Binding-site contacts:
Ligand atom C6 contacts residue ILE69 of chain 1.A at 3.4 Å (hydrophobic).
Ligand atom C15 contacts residue ILE69 of chain 1.A at 4.0 Å (hydrophobic).
Ligand atom C12 contacts residue TYR68 of chain 1.A at 3.2 Å (hydrophobic).
Ligand atom C9 contacts residue ALA204 of chain 1.A at 3.8 Å (hydrophobic).
Ligand atom C16 contacts residue MET16 of chain 1.A at 3.9 Å (hydrophobic).
Ligand atom C6 contacts residue LYS70 of chain 1.A at 4.0 Å.
Ligand atom C14 contacts residue TYR68 of chain 1.A at 4.0 Å (hydrophobic).
Ligand atom C18 contacts residue PRO12 of chain 1.A at 3.9 Å (hydrophobic).
Ligand atom N4 contacts residue SER15 of chain 1.A at 3.0 Å (h-bond).
Ligand atom O10 contacts residue SER203 of chain 1.A at 3.7 Å.
Ligand atom C16 contacts residue SER13 of chain 1.A at 3.7 Å.
Ligand atom O10 contacts residue LYS70 of chain 1.A at 2.9 Å (salt-bridge).
Ligand atom C16 contacts residue SER15 of chain 1.A at 3.7 Å.
Ligand atom O8 contacts residue SER15 of chain 1.A at 2.2 Å (h-bond).
Ligand atom C5 contacts residue ILE69 of chain 1.A at 3.9 Å (hydrophobic).
Ligand atom C12 contacts residue ALA204 of chain 1.A at 3.4 Å (hydrophobic).
Ligand atom N4 contacts residue LYS70 of chain 1.A at 2.8 Å (salt-bridge).
Ligand atom C13 contacts residue TYR68 of chain 1.A at 3.9 Å (hydrophobic).
Ligand atom O19 contacts residue PRO12 of chain 1.A at 3.9 Å.
Ligand atom C20 contacts residue PRO12 of chain 1.A at 2.9 Å (hydrophobic).
Ligand atom C9 contacts residue LYS70 of chain 1.A at 3.5 Å.
Ligand atom C16 contacts residue ILE69 of chain 1.A at 3.9 Å (hydrophobic).
Ligand atom O10 contacts residue ALA204 of chain 1.A at 2.7 Å (h-bond).
Ligand atom O17 contacts residue ILE69 of chain 1.A at 3.6 Å (h-bond).
Ligand atom S1 contacts residue SER13 of chain 1.A at 3.9 Å.
Ligand atom C18 contacts residue ILE69 of chain 1.A at 3.9 Å (hydrophobic).
Ligand atom C7 contacts residue SER15 of chain 1.A at 1.3 Å.
Ligand atom C6 contacts residue SER15 of chain 1.A at 2.5 Å.
Ligand atom C3 contacts residue SER15 of chain 1.A at 3.7 Å.
Ligand atom O19 contacts residue ILE69 of chain 1.A at 3.2 Å.
Ligand atom C20 contacts residue ILE11 of chain 1.A at 3.4 Å (hydrophobic).
Ligand atom C3 contacts residue LYS70 of chain 1.A at 3.6 Å.
Ligand atom O8 contacts residue SER13 of chain 1.A at 3.0 Å.
Ligand atom O19 contacts residue GLN10 of chain 1.A at 3.8 Å.
Ligand atom N4 contacts residue TYR68 of chain 1.A at 4.0 Å.
Ligand atom C5 contacts residue SER15 of chain 1.A at 3.5 Å.
Ligand atom C5 contacts residue LYS70 of chain 1.A at 4.0 Å.
Ligand atom C20 contacts residue SER13 of chain 1.A at 3.4 Å.
Ligand atom C15 contacts residue SER15 of chain 1.A at 3.5 Å.
Ligand atom C7 contacts residue LYS70 of chain 1.A at 3.6 Å.

A protein and the small-molecule ligand that binds it are described below.
Small molecule (SMILES): C=CCOC(=O)C1=CS[C@@H]([C@H](C=O)[C@@H](C)OC(C)=O)N1

Sequence of chain 1.A:
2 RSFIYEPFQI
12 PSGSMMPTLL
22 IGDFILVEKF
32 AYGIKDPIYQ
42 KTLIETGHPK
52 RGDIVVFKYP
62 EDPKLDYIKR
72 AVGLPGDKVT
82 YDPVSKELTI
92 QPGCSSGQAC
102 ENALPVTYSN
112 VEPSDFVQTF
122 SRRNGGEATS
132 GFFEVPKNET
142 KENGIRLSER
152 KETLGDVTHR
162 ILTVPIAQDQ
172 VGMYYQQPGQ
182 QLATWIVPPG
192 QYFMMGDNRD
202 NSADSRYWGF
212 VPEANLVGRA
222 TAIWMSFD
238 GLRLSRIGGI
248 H